This protein binds this small molecule.
Small molecule (SMILES): CC(=O)N[C@@H]1[C@@H](O)[C@H](O)[C@@H](CO)O[C@H]1O

Binding-site contacts:
Ligand atom C1 contacts residue ASN21 of chain 1.A at 1.4 Å.
Ligand atom C7 contacts residue ASN21 of chain 1.A at 3.0 Å.
Ligand atom C3 contacts residue ASN21 of chain 1.A at 3.8 Å.
Ligand atom C8 contacts residue ARG18 of chain 1.A at 4.0 Å.
Ligand atom C4 contacts residue ASN21 of chain 1.A at 4.2 Å.
Ligand atom C8 contacts residue GLU20 of chain 1.A at 3.0 Å.
Ligand atom N2 contacts residue ASN21 of chain 1.A at 2.9 Å (h-bond).
Ligand atom N2 contacts residue GLU20 of chain 1.A at 3.8 Å.
Ligand atom C8 contacts residue LYS17 of chain 1.A at 3.6 Å.
Ligand atom C8 contacts residue ASN21 of chain 1.A at 4.3 Å.
Ligand atom O7 contacts residue ASN21 of chain 1.A at 2.8 Å (h-bond).
Ligand atom C2 contacts residue ASN21 of chain 1.A at 2.4 Å.
Ligand atom C5 contacts residue ASN21 of chain 1.A at 3.7 Å.
Ligand atom O5 contacts residue ASN21 of chain 1.A at 2.4 Å (h-bond).
Ligand atom C7 contacts residue GLU20 of chain 1.A at 3.8 Å.

Sequence of chain 1.A:
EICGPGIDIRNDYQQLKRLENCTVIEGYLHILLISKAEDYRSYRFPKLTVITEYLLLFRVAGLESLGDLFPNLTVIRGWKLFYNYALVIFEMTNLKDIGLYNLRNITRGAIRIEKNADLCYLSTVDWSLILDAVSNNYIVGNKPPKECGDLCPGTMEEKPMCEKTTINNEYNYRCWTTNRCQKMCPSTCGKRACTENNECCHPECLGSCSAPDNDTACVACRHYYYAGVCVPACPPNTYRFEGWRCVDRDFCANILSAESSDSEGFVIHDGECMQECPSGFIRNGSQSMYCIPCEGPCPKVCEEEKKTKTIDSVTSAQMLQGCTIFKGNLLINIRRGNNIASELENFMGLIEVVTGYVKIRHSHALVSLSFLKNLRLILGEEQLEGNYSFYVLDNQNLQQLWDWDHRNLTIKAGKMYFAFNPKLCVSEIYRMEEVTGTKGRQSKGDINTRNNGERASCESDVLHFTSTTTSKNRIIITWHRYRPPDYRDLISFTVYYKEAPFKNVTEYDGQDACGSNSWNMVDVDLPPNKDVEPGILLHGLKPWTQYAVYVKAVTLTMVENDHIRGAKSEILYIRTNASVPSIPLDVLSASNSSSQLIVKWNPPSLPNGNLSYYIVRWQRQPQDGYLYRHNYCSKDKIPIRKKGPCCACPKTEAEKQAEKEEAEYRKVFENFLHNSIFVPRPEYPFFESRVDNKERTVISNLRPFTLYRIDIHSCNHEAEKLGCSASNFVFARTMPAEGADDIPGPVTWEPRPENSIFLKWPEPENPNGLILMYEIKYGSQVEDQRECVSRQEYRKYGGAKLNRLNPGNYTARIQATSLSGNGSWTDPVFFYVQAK